Sequence of chain 1.A:
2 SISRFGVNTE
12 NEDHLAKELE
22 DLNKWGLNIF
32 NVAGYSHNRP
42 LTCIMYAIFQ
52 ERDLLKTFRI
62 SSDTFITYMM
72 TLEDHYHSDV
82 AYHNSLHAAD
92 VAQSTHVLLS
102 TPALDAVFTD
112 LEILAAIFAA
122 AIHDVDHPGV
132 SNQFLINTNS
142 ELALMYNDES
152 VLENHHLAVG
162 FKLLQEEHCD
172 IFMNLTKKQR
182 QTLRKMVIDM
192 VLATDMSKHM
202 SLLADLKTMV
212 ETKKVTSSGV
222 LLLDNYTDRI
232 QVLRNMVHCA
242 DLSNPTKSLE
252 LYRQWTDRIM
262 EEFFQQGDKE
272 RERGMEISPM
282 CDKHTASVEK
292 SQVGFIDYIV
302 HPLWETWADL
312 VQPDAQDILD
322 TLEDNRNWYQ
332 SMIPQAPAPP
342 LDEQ

Binding-site contacts:
Ligand atom O2 contacts residue GLN293 of chain 1.A at 3.1 Å (h-bond).
Ligand atom O3 contacts residue PHE296 of chain 1.A at 3.7 Å.
Ligand atom C1 contacts residue ASP242 of chain 1.A at 3.9 Å.
Ligand atom C14 contacts residue MET261 of chain 1.A at 4.0 Å (hydrophobic).
Ligand atom C13 contacts residue GLN293 of chain 1.A at 3.6 Å.
Ligand atom C15 contacts residue PHE264 of chain 1.A at 3.4 Å (hydrophobic).
Ligand atom N1 contacts residue ASP242 of chain 1.A at 3.5 Å (salt-bridge).
Ligand atom C16 contacts residue TYR253 of chain 1.A at 4.0 Å (hydrophobic).
Ligand atom C12 contacts residue GLN293 of chain 1.A at 3.7 Å.
Ligand atom O2 contacts residue PHE296 of chain 1.A at 4.0 Å.
Ligand atom C12 contacts residue PHE296 of chain 1.A at 3.5 Å (hydrophobic).
Ligand atom O1 contacts residue ZN1 of chain 1.C at 3.3 Å.
Ligand atom C13 contacts residue SER292 of chain 1.A at 3.6 Å.
Ligand atom C11 contacts residue PHE296 of chain 1.A at 3.8 Å (hydrophobic).
Ligand atom N1 contacts residue LEU243 of chain 1.A at 3.9 Å.
Ligand atom O1 contacts residue MN1 of chain 1.D at 3.5 Å.
Ligand atom C4 contacts residue LEU243 of chain 1.A at 3.3 Å (hydrophobic).
Ligand atom C14 contacts residue PHE264 of chain 1.A at 3.6 Å (hydrophobic).
Ligand atom C9 contacts residue TYR83 of chain 1.A at 3.9 Å (hydrophobic).
Ligand atom O1 contacts residue ASP242 of chain 1.A at 3.6 Å (salt-bridge).
Ligand atom C7 contacts residue ILE260 of chain 1.A at 3.9 Å (hydrophobic).
Ligand atom C6 contacts residue ILE260 of chain 1.A at 3.9 Å (hydrophobic).
Ligand atom C16 contacts residue GLN293 of chain 1.A at 3.7 Å.
Ligand atom C6 contacts residue PHE296 of chain 1.A at 3.7 Å (hydrophobic).
Ligand atom C10 contacts residue TYR83 of chain 1.A at 3.5 Å (hydrophobic).
Ligand atom O1 contacts residue HIS88 of chain 1.A at 4.0 Å.
Ligand atom O3 contacts residue GLN293 of chain 1.A at 3.4 Å (h-bond).
Ligand atom C7 contacts residue PHE296 of chain 1.A at 3.5 Å (hydrophobic).
Ligand atom C8 contacts residue ILE260 of chain 1.A at 3.7 Å (hydrophobic).
Ligand atom C9 contacts residue ASN245 of chain 1.A at 3.5 Å.
Ligand atom C8 contacts residue PHE296 of chain 1.A at 3.6 Å (hydrophobic).
Ligand atom C12 contacts residue SER292 of chain 1.A at 3.9 Å.
Ligand atom C16 contacts residue ILE260 of chain 1.A at 3.7 Å (hydrophobic).
Ligand atom C2 contacts residue HIS84 of chain 1.A at 3.4 Å.
Ligand atom C1 contacts residue HIS84 of chain 1.A at 3.4 Å.
Ligand atom C2 contacts residue TYR83 of chain 1.A at 4.0 Å (hydrophobic).
Ligand atom C13 contacts residue MET281 of chain 1.A at 3.9 Å (hydrophobic).
Ligand atom O2 contacts residue ILE260 of chain 1.A at 3.5 Å.
Ligand atom O1 contacts residue HIS84 of chain 1.A at 2.8 Å (h-bond).
Ligand atom C16 contacts residue THR257 of chain 1.A at 3.6 Å.

A small-molecule ligand and the protein it binds are described below.
Small molecule (SMILES): COc1ccc([C@@H]2CNC(=O)C2)cc1OC1CCCC1